Binding-site contacts:
Ligand atom C6B contacts residue TYR197 of chain 6.A at 3.7 Å (hydrophobic).
Ligand atom C5C contacts residue ILE104 of chain 6.A at 3.8 Å (hydrophobic).
Ligand atom C7C contacts residue VAL191 of chain 6.A at 4.0 Å (hydrophobic).
Ligand atom C5 contacts residue PHE186 of chain 6.A at 3.5 Å (hydrophobic).
Ligand atom C31 contacts residue SER175 of chain 6.A at 3.6 Å.
Ligand atom C4 contacts residue TYR152 of chain 6.A at 3.9 Å (hydrophobic).
Ligand atom C31 contacts residue ALA150 of chain 6.A at 3.1 Å (hydrophobic).
Ligand atom C2C contacts residue TYR152 of chain 6.A at 4.0 Å (hydrophobic).
Ligand atom C7C contacts residue TYR128 of chain 6.A at 3.6 Å (hydrophobic).
Ligand atom N2 contacts residue ALA24 of chain 6.C at 3.4 Å.
Ligand atom CM1 contacts residue SER107 of chain 6.A at 3.9 Å.
Ligand atom O1 contacts residue PHE186 of chain 6.A at 3.5 Å.
Ligand atom C31 contacts residue VAL176 of chain 6.A at 3.3 Å (hydrophobic).
Ligand atom C5B contacts residue LEU106 of chain 6.A at 3.8 Å (hydrophobic).
Ligand atom C5C contacts residue TYR128 of chain 6.A at 3.5 Å (hydrophobic).
Ligand atom C6C contacts residue VAL191 of chain 6.A at 3.2 Å (hydrophobic).
Ligand atom C7C contacts residue TYR197 of chain 6.A at 3.8 Å (hydrophobic).
Ligand atom C31 contacts residue PRO174 of chain 6.A at 3.4 Å (hydrophobic).
Ligand atom C4B contacts residue LEU106 of chain 6.A at 4.0 Å (hydrophobic).
Ligand atom O1 contacts residue ALA24 of chain 6.C at 3.6 Å.
Ligand atom O1 contacts residue VAL188 of chain 6.A at 3.8 Å.
Ligand atom C4C contacts residue TYR152 of chain 6.A at 3.8 Å (hydrophobic).
Ligand atom C4A contacts residue ASN198 of chain 6.A at 3.9 Å.
Ligand atom C4C contacts residue ILE104 of chain 6.A at 3.9 Å (hydrophobic).
Ligand atom O1B contacts residue ILE104 of chain 6.A at 3.9 Å.
Ligand atom C4 contacts residue PHE186 of chain 6.A at 3.6 Å (hydrophobic).
Ligand atom C6B contacts residue LEU106 of chain 6.A at 4.0 Å (hydrophobic).
Ligand atom C3C contacts residue VAL188 of chain 6.A at 3.3 Å (hydrophobic).
Ligand atom O1 contacts residue TYR152 of chain 6.A at 3.9 Å.
Ligand atom C1C contacts residue TYR152 of chain 6.A at 4.0 Å (hydrophobic).
Ligand atom C3 contacts residue PHE186 of chain 6.A at 3.8 Å (hydrophobic).
Ligand atom C2C contacts residue VAL188 of chain 6.A at 3.2 Å (hydrophobic).
Ligand atom C5B contacts residue TYR197 of chain 6.A at 3.8 Å (hydrophobic).
Ligand atom C4 contacts residue MET224 of chain 6.A at 3.8 Å (hydrophobic).
Ligand atom N2 contacts residue PRO174 of chain 6.A at 3.9 Å.
Ligand atom C3 contacts residue PRO174 of chain 6.A at 3.8 Å (hydrophobic).
Ligand atom O1B contacts residue TYR128 of chain 6.A at 3.9 Å.
Ligand atom C3C contacts residue TYR128 of chain 6.A at 3.9 Å (hydrophobic).
Ligand atom N2 contacts residue PHE186 of chain 6.A at 3.7 Å.
Ligand atom C5 contacts residue TYR152 of chain 6.A at 3.8 Å (hydrophobic).

Sequence of chain 6.A:
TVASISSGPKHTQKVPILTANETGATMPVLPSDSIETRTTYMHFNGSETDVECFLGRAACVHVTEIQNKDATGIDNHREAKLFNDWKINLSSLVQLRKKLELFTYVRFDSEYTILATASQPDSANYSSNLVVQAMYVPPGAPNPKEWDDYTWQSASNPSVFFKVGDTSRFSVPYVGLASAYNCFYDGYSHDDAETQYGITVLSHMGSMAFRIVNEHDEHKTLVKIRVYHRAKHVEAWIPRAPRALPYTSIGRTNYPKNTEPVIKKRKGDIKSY

Sequence of chain 6.C:
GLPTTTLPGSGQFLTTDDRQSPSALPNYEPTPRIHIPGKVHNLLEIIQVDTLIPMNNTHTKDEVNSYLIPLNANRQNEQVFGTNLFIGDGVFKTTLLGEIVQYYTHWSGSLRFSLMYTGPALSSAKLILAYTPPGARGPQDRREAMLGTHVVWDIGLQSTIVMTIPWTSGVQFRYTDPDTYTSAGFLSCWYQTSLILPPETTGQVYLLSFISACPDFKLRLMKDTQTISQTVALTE

A protein and the small-molecule ligand that binds it are described below.
Small molecule (SMILES): Cc1cc(CCCCCCCOc2ccc(C3=N[C@@H](C)CO3)cc2)on1